Binding-site contacts:
Ligand atom N2 contacts residue ASN58 of chain 1.B at 3.0 Å (h-bond).
Ligand atom C8 contacts residue ASN58 of chain 1.B at 4.3 Å.
Ligand atom O6 contacts residue TYR25 of chain 1.B at 3.9 Å.
Ligand atom C1 contacts residue ASN58 of chain 1.B at 1.4 Å.
Ligand atom C4 contacts residue ASN58 of chain 1.B at 4.2 Å.
Ligand atom C2 contacts residue ASN58 of chain 1.B at 2.5 Å.
Ligand atom C3 contacts residue ASN58 of chain 1.B at 3.8 Å.
Ligand atom O6 contacts residue ASN58 of chain 1.B at 4.4 Å.
Ligand atom C5 contacts residue ASN58 of chain 1.B at 3.6 Å.
Ligand atom O5 contacts residue ASN58 of chain 1.B at 2.3 Å (h-bond).
Ligand atom C7 contacts residue ASN58 of chain 1.B at 3.8 Å.
Ligand atom C5 contacts residue TYR25 of chain 1.B at 3.7 Å (hydrophobic).
Ligand atom O5 contacts residue TYR25 of chain 1.B at 3.8 Å.
Ligand atom C1 contacts residue TYR25 of chain 1.B at 3.8 Å (hydrophobic).
Ligand atom O7 contacts residue ASN58 of chain 1.B at 4.2 Å.
Ligand atom C6 contacts residue TYR25 of chain 1.B at 3.7 Å (hydrophobic).

A protein and the small-molecule ligand that binds it are described below.
Small molecule (SMILES): CC(=O)N[C@@H]1[C@@H](O)[C@H](O)[C@@H](CO)O[C@H]1O

Sequence of chain 1.B:
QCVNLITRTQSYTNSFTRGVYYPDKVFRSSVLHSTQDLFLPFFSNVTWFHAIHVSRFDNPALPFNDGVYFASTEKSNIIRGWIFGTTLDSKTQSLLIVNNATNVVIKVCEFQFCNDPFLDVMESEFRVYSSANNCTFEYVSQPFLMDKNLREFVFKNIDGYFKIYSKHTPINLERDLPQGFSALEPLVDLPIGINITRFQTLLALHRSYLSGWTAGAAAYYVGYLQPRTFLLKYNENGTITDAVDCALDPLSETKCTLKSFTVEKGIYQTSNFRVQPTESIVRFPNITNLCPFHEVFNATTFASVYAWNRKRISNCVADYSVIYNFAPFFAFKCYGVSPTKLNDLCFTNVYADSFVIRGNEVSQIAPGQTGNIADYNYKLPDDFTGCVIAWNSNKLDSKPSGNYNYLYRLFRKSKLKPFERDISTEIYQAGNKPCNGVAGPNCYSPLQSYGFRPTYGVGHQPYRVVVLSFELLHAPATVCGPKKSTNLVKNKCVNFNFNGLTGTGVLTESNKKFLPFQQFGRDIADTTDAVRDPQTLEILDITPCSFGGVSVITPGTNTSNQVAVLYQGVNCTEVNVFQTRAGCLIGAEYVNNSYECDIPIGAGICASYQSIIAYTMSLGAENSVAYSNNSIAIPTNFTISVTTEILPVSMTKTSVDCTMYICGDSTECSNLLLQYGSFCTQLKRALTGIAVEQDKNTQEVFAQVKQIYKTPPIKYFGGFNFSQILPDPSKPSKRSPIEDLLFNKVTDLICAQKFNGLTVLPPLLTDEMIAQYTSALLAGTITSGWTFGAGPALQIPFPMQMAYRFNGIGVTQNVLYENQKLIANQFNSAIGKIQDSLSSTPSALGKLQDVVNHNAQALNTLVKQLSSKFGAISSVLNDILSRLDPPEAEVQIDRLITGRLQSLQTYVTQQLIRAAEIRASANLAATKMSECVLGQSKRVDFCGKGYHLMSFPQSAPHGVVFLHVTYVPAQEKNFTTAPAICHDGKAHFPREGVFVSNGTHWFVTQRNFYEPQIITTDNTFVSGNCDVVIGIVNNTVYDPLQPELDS